A small-molecule ligand and the protein it binds are described below.
Small molecule (SMILES): CC(C)C[C@@H](CO)NC(=O)[C@H](CC(C)C)NC(=O)[C@H](CC(C)C)NC(=O)OCc1ccccc1

Binding-site contacts:
Ligand atom C26 contacts residue ASP187 of chain 1.A at 3.8 Å.
Ligand atom C12 contacts residue GLN189 of chain 1.A at 3.7 Å.
Ligand atom C14 contacts residue HIS164 of chain 1.A at 3.5 Å.
Ligand atom C24 contacts residue GLN189 of chain 1.A at 3.8 Å.
Ligand atom C9 contacts residue GLU166 of chain 1.A at 3.8 Å.
Ligand atom C15 contacts residue HIS164 of chain 1.A at 3.7 Å.
Ligand atom C11 contacts residue GLN189 of chain 1.A at 3.5 Å.
Ligand atom N13 contacts residue GLN189 of chain 1.A at 3.0 Å (h-bond).
Ligand atom C4 contacts residue THR190 of chain 1.A at 3.4 Å.
Ligand atom O33 contacts residue ASN142 of chain 1.A at 3.8 Å.
Ligand atom C3 contacts residue THR190 of chain 1.A at 3.3 Å.
Ligand atom O8 contacts residue LEU167 of chain 1.A at 3.7 Å.
Ligand atom C21 contacts residue HIS163 of chain 1.A at 3.9 Å.
Ligand atom C21 contacts residue GLU166 of chain 1.A at 3.8 Å.
Ligand atom C1 contacts residue ALA191 of chain 1.A at 3.9 Å (hydrophobic).
Ligand atom O8 contacts residue GLU166 of chain 1.A at 3.6 Å.
Ligand atom C17 contacts residue CYS145 of chain 1.A at 2.9 Å (hydrophobic).
Ligand atom O8 contacts residue MET165 of chain 1.A at 3.8 Å.
Ligand atom C6 contacts residue ALA191 of chain 1.A at 3.8 Å (hydrophobic).
Ligand atom C25 contacts residue GLN189 of chain 1.A at 3.8 Å.
Ligand atom N16 contacts residue HIS164 of chain 1.A at 3.1 Å (h-bond).
Ligand atom C2 contacts residue GLN192 of chain 1.A at 3.6 Å.
Ligand atom C7 contacts residue THR190 of chain 1.A at 3.3 Å.
Ligand atom O32 contacts residue GLU166 of chain 1.A at 2.9 Å (salt-bridge).
Ligand atom C4 contacts residue GLN189 of chain 1.A at 3.7 Å.
Ligand atom O33 contacts residue GLY143 of chain 1.A at 3.2 Å (h-bond).
Ligand atom C18 contacts residue CYS145 of chain 1.A at 3.3 Å (hydrophobic).
Ligand atom O33 contacts residue CYS145 of chain 1.A at 2.6 Å (h-bond).
Ligand atom C33 contacts residue GLN189 of chain 1.A at 3.9 Å.
Ligand atom C11 contacts residue GLU166 of chain 1.A at 3.9 Å.
Ligand atom C21 contacts residue PHE140 of chain 1.A at 3.7 Å (hydrophobic).
Ligand atom C22 contacts residue CYS145 of chain 1.A at 1.8 Å (hydrophobic).
Ligand atom N10 contacts residue GLU166 of chain 1.A at 3.0 Å (salt-bridge).
Ligand atom C30 contacts residue GLU166 of chain 1.A at 3.8 Å.
Ligand atom N16 contacts residue CYS145 of chain 1.A at 3.3 Å (h-bond).
Ligand atom C22 contacts residue HIS41 of chain 1.A at 3.8 Å.
Ligand atom O31 contacts residue GLN189 of chain 1.A at 3.3 Å.
Ligand atom O32 contacts residue MET165 of chain 1.A at 3.0 Å.
Ligand atom C12 contacts residue MET165 of chain 1.A at 3.8 Å (hydrophobic).
Ligand atom O33 contacts residue SER144 of chain 1.A at 3.5 Å (h-bond).

Sequence of chain 1.A:
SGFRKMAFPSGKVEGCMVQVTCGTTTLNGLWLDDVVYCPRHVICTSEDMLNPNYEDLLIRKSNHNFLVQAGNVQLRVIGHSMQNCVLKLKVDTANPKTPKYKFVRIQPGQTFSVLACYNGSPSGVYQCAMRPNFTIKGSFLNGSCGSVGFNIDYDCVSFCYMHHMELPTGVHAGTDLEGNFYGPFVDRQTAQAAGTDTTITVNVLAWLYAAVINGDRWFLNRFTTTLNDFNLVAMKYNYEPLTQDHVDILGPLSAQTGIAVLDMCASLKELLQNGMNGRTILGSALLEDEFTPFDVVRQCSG